Sequence of chain 1.A:
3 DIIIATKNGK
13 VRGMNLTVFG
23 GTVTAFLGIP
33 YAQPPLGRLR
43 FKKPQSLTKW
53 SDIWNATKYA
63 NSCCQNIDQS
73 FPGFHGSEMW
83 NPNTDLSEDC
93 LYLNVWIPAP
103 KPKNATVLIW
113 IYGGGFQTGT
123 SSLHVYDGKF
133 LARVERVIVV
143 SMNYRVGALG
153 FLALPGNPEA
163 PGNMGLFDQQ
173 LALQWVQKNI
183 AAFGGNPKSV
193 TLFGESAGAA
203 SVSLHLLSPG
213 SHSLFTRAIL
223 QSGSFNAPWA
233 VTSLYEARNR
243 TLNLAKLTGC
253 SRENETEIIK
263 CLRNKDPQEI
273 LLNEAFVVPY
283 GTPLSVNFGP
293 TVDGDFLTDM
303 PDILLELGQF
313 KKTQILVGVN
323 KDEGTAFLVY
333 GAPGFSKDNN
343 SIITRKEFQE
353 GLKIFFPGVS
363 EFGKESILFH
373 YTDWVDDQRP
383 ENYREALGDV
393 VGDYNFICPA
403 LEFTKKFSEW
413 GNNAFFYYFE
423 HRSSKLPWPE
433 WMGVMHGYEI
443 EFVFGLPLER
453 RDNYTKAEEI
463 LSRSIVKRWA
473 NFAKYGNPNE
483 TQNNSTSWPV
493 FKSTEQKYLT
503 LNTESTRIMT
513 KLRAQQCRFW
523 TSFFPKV

Binding-site contacts:
Ligand atom C8 contacts residue ASN241 of chain 1.A at 4.3 Å.
Ligand atom C5 contacts residue ASN241 of chain 1.A at 3.8 Å.
Ligand atom C3 contacts residue ASN241 of chain 1.A at 3.8 Å.
Ligand atom N2 contacts residue ASN241 of chain 1.A at 2.7 Å (h-bond).
Ligand atom C1 contacts residue ASN241 of chain 1.A at 1.5 Å.
Ligand atom O5 contacts residue ASN241 of chain 1.A at 2.5 Å (h-bond).
Ligand atom O4 contacts residue ASN245 of chain 1.A at 3.7 Å.
Ligand atom C4 contacts residue PHE278 of chain 1.A at 3.5 Å (hydrophobic).
Ligand atom C5 contacts residue ASN245 of chain 1.A at 3.6 Å.
Ligand atom C6 contacts residue ASN245 of chain 1.A at 3.4 Å.
Ligand atom C5 contacts residue PHE278 of chain 1.A at 3.9 Å (hydrophobic).
Ligand atom O6 contacts residue ASN245 of chain 1.A at 4.2 Å.
Ligand atom C7 contacts residue ASN241 of chain 1.A at 3.3 Å.
Ligand atom C6 contacts residue PRO281 of chain 1.A at 4.2 Å (hydrophobic).
Ligand atom C6 contacts residue PHE278 of chain 1.A at 3.2 Å (hydrophobic).
Ligand atom C2 contacts residue ASN245 of chain 1.A at 4.2 Å.
Ligand atom O4 contacts residue LEU249 of chain 1.A at 3.8 Å.
Ligand atom C8 contacts residue PRO281 of chain 1.A at 3.6 Å (hydrophobic).
Ligand atom O3 contacts residue LYS248 of chain 1.A at 4.1 Å.
Ligand atom C2 contacts residue ASN245 of chain 1.A at 4.1 Å.
Ligand atom C2 contacts residue ASN241 of chain 1.A at 2.4 Å.
Ligand atom C6 contacts residue VAL280 of chain 1.A at 4.5 Å (hydrophobic).
Ligand atom C4 contacts residue ASN245 of chain 1.A at 4.5 Å.
Ligand atom C4 contacts residue ASN241 of chain 1.A at 4.3 Å.
Ligand atom O4 contacts residue PHE278 of chain 1.A at 2.9 Å (h-bond).
Ligand atom O4 contacts residue VAL279 of chain 1.A at 3.5 Å (h-bond).
Ligand atom O3 contacts residue LEU249 of chain 1.A at 3.6 Å.
Ligand atom C1 contacts residue ASN245 of chain 1.A at 3.4 Å.
Ligand atom O3 contacts residue PRO281 of chain 1.A at 4.0 Å.
Ligand atom O5 contacts residue ASN245 of chain 1.A at 2.6 Å (h-bond).
Ligand atom C4 contacts residue LEU249 of chain 1.A at 3.9 Å (hydrophobic).
Ligand atom O7 contacts residue ASN241 of chain 1.A at 3.6 Å.
Ligand atom O2 contacts residue ASN245 of chain 1.A at 4.4 Å.
Ligand atom O3 contacts residue ASN245 of chain 1.A at 3.2 Å (h-bond).
Ligand atom C3 contacts residue LEU249 of chain 1.A at 4.4 Å (hydrophobic).

This protein binds this small molecule.
Small molecule (SMILES): CC(=O)N[C@H]1[C@H](O[C@H]2[C@H](O)[C@@H](NC(C)=O)CO[C@@H]2CO[C@H]2O[C@@H](C)[C@@H](O)[C@@H](O)[C@@H]2O)O[C@H](CO)[C@@H](O)[C@@H]1O